Sequence of chain 1.A:
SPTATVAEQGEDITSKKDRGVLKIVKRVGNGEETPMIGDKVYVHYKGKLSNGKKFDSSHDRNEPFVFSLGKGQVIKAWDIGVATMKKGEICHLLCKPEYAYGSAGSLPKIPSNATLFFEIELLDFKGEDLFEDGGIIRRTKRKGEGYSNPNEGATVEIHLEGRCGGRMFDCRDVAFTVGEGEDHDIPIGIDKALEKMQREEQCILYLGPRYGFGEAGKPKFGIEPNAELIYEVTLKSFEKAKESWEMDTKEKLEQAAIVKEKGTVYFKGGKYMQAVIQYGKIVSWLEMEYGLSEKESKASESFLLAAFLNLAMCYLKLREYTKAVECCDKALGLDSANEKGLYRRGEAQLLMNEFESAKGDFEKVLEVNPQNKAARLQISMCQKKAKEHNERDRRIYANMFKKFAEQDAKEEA

Binding-site contacts:
Ligand atom OXT contacts residue ASN327 of chain 1.A at 2.8 Å (h-bond).
Ligand atom OD2 contacts residue LYS357 of chain 1.A at 3.6 Å.
Ligand atom C contacts residue ARG361 of chain 1.A at 3.8 Å.
Ligand atom CB contacts residue TYR360 of chain 1.A at 3.5 Å (hydrophobic).
Ligand atom CG2 contacts residue ALA391 of chain 1.A at 3.8 Å (hydrophobic).
Ligand atom CG contacts residue TYR360 of chain 1.A at 3.7 Å (hydrophobic).
Ligand atom CB contacts residue LYS357 of chain 1.A at 3.6 Å.
Ligand atom CG2 contacts residue ASN327 of chain 1.A at 3.4 Å.
Ligand atom O contacts residue ARG361 of chain 1.A at 2.8 Å (salt-bridge).
Ligand atom CG contacts residue LYS357 of chain 1.A at 3.9 Å.
Ligand atom CB contacts residue ASN327 of chain 1.A at 3.7 Å.
Ligand atom CG1 contacts residue TYR296 of chain 1.A at 3.9 Å (hydrophobic).
Ligand atom OG1 contacts residue LYS390 of chain 1.A at 3.8 Å.
Ligand atom O contacts residue LYS357 of chain 1.A at 3.4 Å.
Ligand atom CG1 contacts residue THR281 of chain 1.A at 3.6 Å.
Ligand atom C contacts residue ARG361 of chain 1.A at 3.6 Å.
Ligand atom O contacts residue MET330 of chain 1.A at 3.8 Å.
Ligand atom CA contacts residue ASN327 of chain 1.A at 3.7 Å.
Ligand atom CG1 contacts residue ASN327 of chain 1.A at 3.9 Å.
Ligand atom N contacts residue ASN327 of chain 1.A at 2.8 Å (h-bond).
Ligand atom C contacts residue ASN327 of chain 1.A at 3.6 Å.
Ligand atom SD contacts residue ASN389 of chain 1.A at 3.9 Å.
Ligand atom O contacts residue LYS357 of chain 1.A at 2.9 Å (salt-bridge).
Ligand atom OE1 contacts residue LYS334 of chain 1.A at 2.8 Å (salt-bridge).
Ligand atom N contacts residue ARG361 of chain 1.A at 3.9 Å.
Ligand atom OD2 contacts residue LEU326 of chain 1.A at 3.6 Å.
Ligand atom C contacts residue LYS357 of chain 1.A at 3.6 Å.
Ligand atom CB contacts residue ASN327 of chain 1.A at 3.9 Å.
Ligand atom C contacts residue ASN327 of chain 1.A at 3.6 Å.
Ligand atom CG2 contacts residue ASN389 of chain 1.A at 3.4 Å.
Ligand atom CE contacts residue GLU356 of chain 1.A at 3.4 Å.
Ligand atom CA contacts residue ASN327 of chain 1.A at 3.5 Å.
Ligand atom O contacts residue ARG361 of chain 1.A at 3.3 Å (salt-bridge).
Ligand atom CB contacts residue ALA391 of chain 1.A at 3.8 Å (hydrophobic).
Ligand atom O contacts residue LYS277 of chain 1.A at 3.0 Å (salt-bridge).
Ligand atom SD contacts residue TYR360 of chain 1.A at 3.7 Å.
Ligand atom OD1 contacts residue LYS357 of chain 1.A at 3.4 Å (salt-bridge).
Ligand atom O contacts residue MET330 of chain 1.A at 3.9 Å.
Ligand atom OE1 contacts residue MET330 of chain 1.A at 3.7 Å.
Ligand atom CD contacts residue LYS334 of chain 1.A at 4.0 Å.

A small-molecule ligand and the protein it binds are described below.
Small molecule (SMILES): CSCC[C@H](NC(=O)[C@H](CCCN=C(N)N)NC(=O)[C@H](CO)NC(=O)[C@@H](NC(=O)[C@@H](N)CC(=O)O)[C@@H](C)O)C(=O)N[C@@H](CCC(=O)O)C(=O)N[C@@H](CCC(=O)O)C(=O)N[C@H](C(=O)N[C@@H](CC(=O)O)C(=O)O)C(C)C